Sequence of chain 1.A:
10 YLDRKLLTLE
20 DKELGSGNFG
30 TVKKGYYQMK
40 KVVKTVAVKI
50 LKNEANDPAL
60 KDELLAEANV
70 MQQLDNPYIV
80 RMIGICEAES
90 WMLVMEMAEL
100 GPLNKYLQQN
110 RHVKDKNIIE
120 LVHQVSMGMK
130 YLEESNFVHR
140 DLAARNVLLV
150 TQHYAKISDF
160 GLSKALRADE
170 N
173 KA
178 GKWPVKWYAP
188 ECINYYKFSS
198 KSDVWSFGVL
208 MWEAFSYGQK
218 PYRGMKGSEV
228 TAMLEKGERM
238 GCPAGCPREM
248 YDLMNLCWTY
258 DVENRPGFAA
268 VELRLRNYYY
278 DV

The protein below binds the small molecule below.
Small molecule (SMILES): CN(c1nc(Nc2ccc3c(c2)S(=O)(=O)NC3)ncc1F)c1cccc2[nH]ncc12

Binding-site contacts:
Ligand atom C15 contacts residue LEU23 of chain 1.A at 3.5 Å (hydrophobic).
Ligand atom F2 contacts residue VAL79 of chain 1.A at 3.6 Å.
Ligand atom N3 contacts residue GLU66 of chain 1.A at 3.5 Å (salt-bridge).
Ligand atom C10 contacts residue LEU147 of chain 1.A at 3.6 Å (hydrophobic).
Ligand atom C5 contacts residue LYS48 of chain 1.A at 3.6 Å.
Ligand atom C3 contacts residue ALA46 of chain 1.A at 3.7 Å (hydrophobic).
Ligand atom N5 contacts residue ALA97 of chain 1.A at 3.0 Å (h-bond).
Ligand atom C3 contacts residue MET94 of chain 1.A at 3.6 Å (hydrophobic).
Ligand atom N4 contacts residue LEU147 of chain 1.A at 3.6 Å.
Ligand atom C9 contacts residue ALA46 of chain 1.A at 3.6 Å (hydrophobic).
Ligand atom C11 contacts residue ALA97 of chain 1.A at 3.7 Å (hydrophobic).
Ligand atom N6 contacts residue LEU23 of chain 1.A at 3.0 Å (h-bond).
Ligand atom N7 contacts residue ALA46 of chain 1.A at 3.6 Å.
Ligand atom C10 contacts residue ALA46 of chain 1.A at 3.5 Å (hydrophobic).
Ligand atom C18 contacts residue GLU95 of chain 1.A at 3.4 Å.
Ligand atom C12 contacts residue ALA97 of chain 1.A at 3.4 Å (hydrophobic).
Ligand atom N3 contacts residue SER157 of chain 1.A at 3.5 Å (h-bond).
Ligand atom C7 contacts residue SER157 of chain 1.A at 3.1 Å.
Ligand atom C9 contacts residue LEU147 of chain 1.A at 3.4 Å (hydrophobic).
Ligand atom C18 contacts residue LEU147 of chain 1.A at 3.4 Å (hydrophobic).
Ligand atom O2 contacts residue GLY24 of chain 1.A at 3.5 Å.
Ligand atom C18 contacts residue ALA46 of chain 1.A at 3.6 Å (hydrophobic).
Ligand atom C5 contacts residue MET94 of chain 1.A at 3.4 Å (hydrophobic).
Ligand atom C14 contacts residue LEU23 of chain 1.A at 3.6 Å (hydrophobic).
Ligand atom C4 contacts residue LEU92 of chain 1.A at 3.5 Å (hydrophobic).
Ligand atom F2 contacts residue MET94 of chain 1.A at 3.1 Å.
Ligand atom O1 contacts residue PRO101 of chain 1.A at 3.4 Å.
Ligand atom C4 contacts residue LYS48 of chain 1.A at 3.6 Å.
Ligand atom C4 contacts residue MET94 of chain 1.A at 3.2 Å (hydrophobic).
Ligand atom C12 contacts residue GLY100 of chain 1.A at 3.5 Å.
Ligand atom N2 contacts residue GLU66 of chain 1.A at 2.7 Å (salt-bridge).
Ligand atom N7 contacts residue LEU147 of chain 1.A at 3.6 Å.
Ligand atom N4 contacts residue ALA46 of chain 1.A at 3.5 Å.
Ligand atom C19 contacts residue ALA46 of chain 1.A at 3.6 Å (hydrophobic).
Ligand atom C18 contacts residue ALA97 of chain 1.A at 3.6 Å (hydrophobic).
Ligand atom N7 contacts residue ALA97 of chain 1.A at 2.9 Å (h-bond).
Ligand atom O2 contacts residue LEU23 of chain 1.A at 3.6 Å.
Ligand atom N3 contacts residue ASP158 of chain 1.A at 3.2 Å.
Ligand atom C19 contacts residue LEU147 of chain 1.A at 3.3 Å (hydrophobic).
Ligand atom N5 contacts residue MET96 of chain 1.A at 3.5 Å (h-bond).